This small molecule binds to this protein.
Small molecule (SMILES): O=C(Nc1c[nH]nc1C(=O)Nc1ccc(F)cc1)c1ccccc1

Binding-site contacts:
Ligand atom C12 contacts residue ALA31 of chain 1.A at 3.3 Å (hydrophobic).
Ligand atom N11 contacts residue ALA31 of chain 1.A at 3.2 Å.
Ligand atom C2 contacts residue HIS84 of chain 1.A at 3.6 Å.
Ligand atom C9 contacts residue LEU134 of chain 1.A at 3.1 Å (hydrophobic).
Ligand atom C21 contacts residue GLY13 of chain 1.A at 3.7 Å.
Ligand atom C3 contacts residue ASP86 of chain 1.A at 3.5 Å.
Ligand atom C13 contacts residue LEU134 of chain 1.A at 3.1 Å (hydrophobic).
Ligand atom O8 contacts residue LEU134 of chain 1.A at 3.9 Å.
Ligand atom C12 contacts residue LEU134 of chain 1.A at 3.3 Å (hydrophobic).
Ligand atom C25 contacts residue HIS84 of chain 1.A at 3.8 Å.
Ligand atom C12 contacts residue GLU81 of chain 1.A at 3.4 Å.
Ligand atom C20 contacts residue VAL18 of chain 1.A at 3.6 Å (hydrophobic).
Ligand atom O8 contacts residue ILE10 of chain 1.A at 3.7 Å.
Ligand atom N10 contacts residue LEU83 of chain 1.A at 3.1 Å (h-bond).
Ligand atom C18 contacts residue ASP145 of chain 1.A at 3.0 Å.
Ligand atom C25 contacts residue PHE82 of chain 1.A at 3.7 Å (hydrophobic).
Ligand atom C7 contacts residue ILE10 of chain 1.A at 3.6 Å (hydrophobic).
Ligand atom C21 contacts residue ASP145 of chain 1.A at 3.5 Å.
Ligand atom C7 contacts residue LEU134 of chain 1.A at 3.7 Å (hydrophobic).
Ligand atom N11 contacts residue LEU83 of chain 1.A at 3.6 Å (h-bond).
Ligand atom N6 contacts residue LEU83 of chain 1.A at 2.8 Å (h-bond).
Ligand atom C5 contacts residue LEU83 of chain 1.A at 3.1 Å (hydrophobic).
Ligand atom N10 contacts residue LEU134 of chain 1.A at 3.4 Å.
Ligand atom C25 contacts residue LEU83 of chain 1.A at 3.1 Å (hydrophobic).
Ligand atom O16 contacts residue PHE80 of chain 1.A at 3.5 Å.
Ligand atom C26 contacts residue HIS84 of chain 1.A at 3.4 Å.
Ligand atom C13 contacts residue ALA31 of chain 1.A at 3.7 Å (hydrophobic).
Ligand atom C17 contacts residue ASP145 of chain 1.A at 3.7 Å.
Ligand atom N10 contacts residue PHE82 of chain 1.A at 3.8 Å.
Ligand atom N10 contacts residue GLU81 of chain 1.A at 3.6 Å.
Ligand atom N11 contacts residue LEU134 of chain 1.A at 3.5 Å.
Ligand atom C18 contacts residue VAL18 of chain 1.A at 3.5 Å (hydrophobic).
Ligand atom N10 contacts residue ALA31 of chain 1.A at 3.6 Å.
Ligand atom N11 contacts residue GLU81 of chain 1.A at 2.6 Å (salt-bridge).
Ligand atom N14 contacts residue LEU134 of chain 1.A at 3.6 Å.
Ligand atom C20 contacts residue ASP145 of chain 1.A at 2.9 Å.
Ligand atom N11 contacts residue PHE82 of chain 1.A at 3.7 Å.
Ligand atom F1 contacts residue LYS89 of chain 1.A at 3.8 Å.
Ligand atom N6 contacts residue ILE10 of chain 1.A at 3.8 Å.
Ligand atom C3 contacts residue GLN85 of chain 1.A at 3.8 Å.

Sequence of chain 1.A:
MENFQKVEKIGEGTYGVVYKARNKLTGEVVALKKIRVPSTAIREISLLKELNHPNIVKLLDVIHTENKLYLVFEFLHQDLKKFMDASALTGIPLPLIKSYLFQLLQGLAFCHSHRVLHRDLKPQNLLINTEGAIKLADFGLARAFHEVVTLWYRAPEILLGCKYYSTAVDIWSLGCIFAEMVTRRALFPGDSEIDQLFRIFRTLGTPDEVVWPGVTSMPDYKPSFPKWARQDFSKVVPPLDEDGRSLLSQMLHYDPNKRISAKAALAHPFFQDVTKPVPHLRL